Sequence of chain 1.U:
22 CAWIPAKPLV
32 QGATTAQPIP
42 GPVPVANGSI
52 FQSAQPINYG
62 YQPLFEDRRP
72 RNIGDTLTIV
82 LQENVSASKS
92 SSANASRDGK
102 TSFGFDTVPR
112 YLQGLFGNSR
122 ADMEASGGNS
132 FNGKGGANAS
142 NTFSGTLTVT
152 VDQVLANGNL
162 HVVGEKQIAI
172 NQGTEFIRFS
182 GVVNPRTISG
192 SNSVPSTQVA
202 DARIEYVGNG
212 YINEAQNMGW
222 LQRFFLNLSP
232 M

Binding-site contacts:
Ligand atom C2 contacts residue LEU229 of chain 1.S at 3.9 Å (hydrophobic).
Ligand atom C1 contacts residue ASN228 of chain 1.S at 4.4 Å.
Ligand atom O1 contacts residue TRP24 of chain 1.U at 3.3 Å.
Ligand atom C6 contacts residue TRP221 of chain 1.T at 4.5 Å (hydrophobic).
Ligand atom C1 contacts residue CYS22 of chain 1.U at 1.7 Å (hydrophobic).
Ligand atom C4 contacts residue LEU229 of chain 1.S at 4.0 Å (hydrophobic).
Ligand atom C3 contacts residue LEU229 of chain 1.S at 4.2 Å (hydrophobic).
Ligand atom C3 contacts residue CYS22 of chain 1.U at 3.6 Å (hydrophobic).
Ligand atom C4 contacts residue TRP221 of chain 1.T at 4.3 Å (hydrophobic).
Ligand atom O1 contacts residue CYS22 of chain 1.U at 2.6 Å (h-bond).
Ligand atom C5 contacts residue TRP221 of chain 1.T at 4.3 Å (hydrophobic).
Ligand atom C1 contacts residue LEU229 of chain 1.S at 4.3 Å (hydrophobic).
Ligand atom C7 contacts residue TRP221 of chain 1.T at 3.7 Å (hydrophobic).
Ligand atom C1 contacts residue TRP24 of chain 1.U at 4.2 Å (hydrophobic).
Ligand atom O1 contacts residue LEU229 of chain 1.S at 4.2 Å.
Ligand atom C1 contacts residue ALA23 of chain 1.U at 4.4 Å (hydrophobic).
Ligand atom C2 contacts residue ASN228 of chain 1.S at 3.9 Å.
Ligand atom C2 contacts residue CYS22 of chain 1.U at 2.6 Å (hydrophobic).
Ligand atom C8 contacts residue TRP221 of chain 1.T at 4.0 Å (hydrophobic).

Sequence of chain 1.T:
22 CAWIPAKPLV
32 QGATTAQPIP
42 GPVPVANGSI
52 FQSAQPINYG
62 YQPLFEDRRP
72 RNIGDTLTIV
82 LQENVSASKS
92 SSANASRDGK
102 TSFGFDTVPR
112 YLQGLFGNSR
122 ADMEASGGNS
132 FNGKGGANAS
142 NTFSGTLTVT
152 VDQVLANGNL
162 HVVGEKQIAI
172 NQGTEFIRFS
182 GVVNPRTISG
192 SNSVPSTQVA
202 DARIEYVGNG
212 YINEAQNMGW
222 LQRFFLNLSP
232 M

This protein binds this small molecule.
Small molecule (SMILES): CCCCCCCC(=O)O

Sequence of chain 1.S:
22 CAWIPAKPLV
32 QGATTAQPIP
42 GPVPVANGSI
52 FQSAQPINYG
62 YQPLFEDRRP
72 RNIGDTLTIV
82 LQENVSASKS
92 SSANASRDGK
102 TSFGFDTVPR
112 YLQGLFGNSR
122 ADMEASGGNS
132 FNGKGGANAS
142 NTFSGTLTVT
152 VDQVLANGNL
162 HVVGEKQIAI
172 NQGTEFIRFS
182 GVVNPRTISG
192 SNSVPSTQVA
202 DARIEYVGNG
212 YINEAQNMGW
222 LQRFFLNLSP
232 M